Binding-site contacts:
Ligand atom C13 contacts residue GLN89 of chain 1.C at 4.3 Å.
Ligand atom C1 contacts residue ARG91 of chain 1.C at 4.3 Å.
Ligand atom C4 contacts residue GLN89 of chain 1.C at 4.3 Å.
Ligand atom C3 contacts residue GLN89 of chain 1.C at 3.4 Å.
Ligand atom C27 contacts residue GLN89 of chain 1.C at 3.9 Å.
Ligand atom O1 contacts residue ARG91 of chain 1.C at 3.3 Å.
Ligand atom C12 contacts residue GLN89 of chain 1.C at 3.8 Å.
Ligand atom C10 contacts residue TYR88 of chain 1.C at 3.6 Å (hydrophobic).
Ligand atom C2 contacts residue TYR88 of chain 1.C at 3.8 Å (hydrophobic).
Ligand atom C24 contacts residue GLN89 of chain 1.C at 4.4 Å.
Ligand atom C11 contacts residue TYR88 of chain 1.C at 4.1 Å (hydrophobic).
Ligand atom C2 contacts residue GLN89 of chain 1.C at 3.5 Å.
Ligand atom C3 contacts residue TYR88 of chain 1.C at 4.2 Å (hydrophobic).
Ligand atom C11 contacts residue GLN89 of chain 1.C at 3.5 Å.
Ligand atom C1 contacts residue GLN89 of chain 1.C at 3.9 Å.
Ligand atom O1 contacts residue GLN89 of chain 1.C at 4.4 Å.
Ligand atom C10 contacts residue GLN89 of chain 1.C at 3.3 Å.
Ligand atom O1 contacts residue TYR88 of chain 1.C at 4.3 Å.

The protein below binds the small molecule below.
Small molecule (SMILES): C[C@]12CCc3c(ccc4cc(O)ccc34)[C@@H]1CCC2=O

Sequence of chain 1.C:
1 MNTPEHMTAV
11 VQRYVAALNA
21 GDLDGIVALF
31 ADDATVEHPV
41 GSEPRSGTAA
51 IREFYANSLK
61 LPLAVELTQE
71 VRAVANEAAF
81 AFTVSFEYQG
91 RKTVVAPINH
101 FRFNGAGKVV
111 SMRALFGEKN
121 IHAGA